Sequence of chain 1.A:
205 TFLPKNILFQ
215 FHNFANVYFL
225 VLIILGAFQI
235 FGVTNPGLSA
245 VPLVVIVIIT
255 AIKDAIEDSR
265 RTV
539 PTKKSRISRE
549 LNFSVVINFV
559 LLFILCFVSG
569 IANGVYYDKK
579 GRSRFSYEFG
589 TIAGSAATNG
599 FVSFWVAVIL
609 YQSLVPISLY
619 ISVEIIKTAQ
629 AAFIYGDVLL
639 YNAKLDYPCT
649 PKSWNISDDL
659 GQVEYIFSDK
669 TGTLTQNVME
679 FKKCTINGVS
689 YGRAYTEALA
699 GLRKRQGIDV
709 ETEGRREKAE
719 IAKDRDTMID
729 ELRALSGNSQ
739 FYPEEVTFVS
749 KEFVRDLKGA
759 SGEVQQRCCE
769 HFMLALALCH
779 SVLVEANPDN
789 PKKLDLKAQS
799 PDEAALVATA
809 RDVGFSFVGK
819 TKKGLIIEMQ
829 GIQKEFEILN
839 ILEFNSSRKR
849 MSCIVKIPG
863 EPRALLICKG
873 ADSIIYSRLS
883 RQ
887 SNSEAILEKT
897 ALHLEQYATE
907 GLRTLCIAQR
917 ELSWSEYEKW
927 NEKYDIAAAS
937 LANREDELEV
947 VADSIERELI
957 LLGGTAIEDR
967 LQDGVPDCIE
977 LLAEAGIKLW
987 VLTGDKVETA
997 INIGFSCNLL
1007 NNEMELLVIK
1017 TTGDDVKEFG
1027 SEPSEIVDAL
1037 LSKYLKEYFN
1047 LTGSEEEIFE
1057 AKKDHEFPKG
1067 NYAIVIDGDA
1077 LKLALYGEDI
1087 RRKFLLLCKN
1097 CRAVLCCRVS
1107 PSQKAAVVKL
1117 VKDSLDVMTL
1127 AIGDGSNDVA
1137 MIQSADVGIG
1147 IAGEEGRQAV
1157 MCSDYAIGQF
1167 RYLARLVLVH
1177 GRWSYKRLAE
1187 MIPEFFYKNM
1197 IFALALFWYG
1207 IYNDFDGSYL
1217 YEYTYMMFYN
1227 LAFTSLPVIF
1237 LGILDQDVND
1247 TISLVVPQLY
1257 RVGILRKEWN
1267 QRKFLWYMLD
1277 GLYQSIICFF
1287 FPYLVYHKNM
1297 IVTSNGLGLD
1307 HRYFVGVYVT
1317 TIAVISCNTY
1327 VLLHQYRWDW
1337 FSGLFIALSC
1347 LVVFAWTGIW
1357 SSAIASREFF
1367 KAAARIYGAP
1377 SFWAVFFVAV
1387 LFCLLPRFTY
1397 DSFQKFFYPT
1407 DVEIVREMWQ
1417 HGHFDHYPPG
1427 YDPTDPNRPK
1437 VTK

A small-molecule ligand and the protein it binds are described below.
Small molecule (SMILES): CC(=O)N[C@H]1[C@H](O[C@H]2[C@H](O)[C@@H](NC(C)=O)CO[C@@H]2CO)O[C@H](CO)[C@@H](O[C@H]2O[C@H](CO)[C@@H](O)[C@H](O)[C@@H]2O)[C@@H]1O

Binding-site contacts:
Ligand atom O4 contacts residue PHE152 of chain 1.B at 3.4 Å.
Ligand atom O5 contacts residue ASN240 of chain 1.B at 2.2 Å (h-bond).
Ligand atom C7 contacts residue GLU352 of chain 1.B at 3.9 Å.
Ligand atom O3 contacts residue TYR288 of chain 1.B at 3.9 Å.
Ligand atom C7 contacts residue LYS291 of chain 1.B at 3.9 Å.
Ligand atom C1 contacts residue HIS347 of chain 1.B at 4.0 Å.
Ligand atom O6 contacts residue TYR288 of chain 1.B at 3.9 Å.
Ligand atom C2 contacts residue TYR288 of chain 1.B at 3.9 Å (hydrophobic).
Ligand atom O3 contacts residue LYS291 of chain 1.B at 3.3 Å.
Ligand atom C5 contacts residue HIS347 of chain 1.B at 4.1 Å.
Ligand atom C1 contacts residue ASN240 of chain 1.B at 1.4 Å.
Ligand atom O6 contacts residue MET238 of chain 1.B at 3.9 Å.
Ligand atom C8 contacts residue TYR585 of chain 1.A at 3.7 Å (hydrophobic).
Ligand atom O5 contacts residue TRP348 of chain 1.B at 3.8 Å.
Ligand atom C8 contacts residue GLU352 of chain 1.B at 3.3 Å.
Ligand atom C6 contacts residue TYR585 of chain 1.A at 3.7 Å (hydrophobic).
Ligand atom O7 contacts residue ASN240 of chain 1.B at 2.6 Å (h-bond).
Ligand atom N2 contacts residue ASN240 of chain 1.B at 2.9 Å (h-bond).
Ligand atom N2 contacts residue TYR288 of chain 1.B at 4.1 Å.
Ligand atom C3 contacts residue ASN240 of chain 1.B at 3.6 Å.
Ligand atom C6 contacts residue PRO349 of chain 1.B at 3.7 Å (hydrophobic).
Ligand atom C2 contacts residue ASN240 of chain 1.B at 2.3 Å.
Ligand atom O6 contacts residue TRP348 of chain 1.B at 3.5 Å (h-bond).
Ligand atom C4 contacts residue ASN240 of chain 1.B at 4.0 Å.
Ligand atom N2 contacts residue LYS291 of chain 1.B at 3.9 Å.
Ligand atom C4 contacts residue TYR288 of chain 1.B at 4.1 Å (hydrophobic).
Ligand atom C6 contacts residue TRP348 of chain 1.B at 4.0 Å (hydrophobic).
Ligand atom O6 contacts residue LYS291 of chain 1.B at 3.5 Å.
Ligand atom O6 contacts residue TYR585 of chain 1.A at 3.5 Å.
Ligand atom C5 contacts residue PRO349 of chain 1.B at 3.8 Å (hydrophobic).
Ligand atom O7 contacts residue MET292 of chain 1.B at 3.8 Å.
Ligand atom C5 contacts residue ASN240 of chain 1.B at 3.5 Å.
Ligand atom O7 contacts residue LYS154 of chain 1.B at 3.4 Å (salt-bridge).
Ligand atom O7 contacts residue GLU352 of chain 1.B at 3.7 Å.
Ligand atom C8 contacts residue SER584 of chain 1.A at 4.0 Å.
Ligand atom C8 contacts residue LYS291 of chain 1.B at 3.9 Å.
Ligand atom C8 contacts residue HIS347 of chain 1.B at 4.1 Å.
Ligand atom C7 contacts residue ASN240 of chain 1.B at 3.1 Å.
Ligand atom C3 contacts residue TYR288 of chain 1.B at 3.9 Å (hydrophobic).
Ligand atom C2 contacts residue PHE152 of chain 1.B at 4.0 Å (hydrophobic).

Sequence of chain 1.B:
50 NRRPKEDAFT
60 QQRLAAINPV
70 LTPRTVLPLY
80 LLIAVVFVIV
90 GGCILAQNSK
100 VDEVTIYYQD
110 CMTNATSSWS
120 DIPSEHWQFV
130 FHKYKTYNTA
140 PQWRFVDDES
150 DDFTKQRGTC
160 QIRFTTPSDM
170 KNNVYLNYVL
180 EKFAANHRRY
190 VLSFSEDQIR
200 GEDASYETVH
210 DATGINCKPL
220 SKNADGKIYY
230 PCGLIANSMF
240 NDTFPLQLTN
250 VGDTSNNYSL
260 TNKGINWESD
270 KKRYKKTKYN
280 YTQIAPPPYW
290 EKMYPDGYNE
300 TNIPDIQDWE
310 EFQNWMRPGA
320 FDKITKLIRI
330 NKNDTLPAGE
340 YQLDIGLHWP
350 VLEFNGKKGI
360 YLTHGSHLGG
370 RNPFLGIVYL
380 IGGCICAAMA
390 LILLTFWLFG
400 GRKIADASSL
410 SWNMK